A protein and the small-molecule ligand that binds it are described below.
Small molecule (SMILES): CC(=O)N[C@@H]1[C@@H](O)[C@H](O)[C@@H](CO)O[C@H]1O

Sequence of chain 1.C:
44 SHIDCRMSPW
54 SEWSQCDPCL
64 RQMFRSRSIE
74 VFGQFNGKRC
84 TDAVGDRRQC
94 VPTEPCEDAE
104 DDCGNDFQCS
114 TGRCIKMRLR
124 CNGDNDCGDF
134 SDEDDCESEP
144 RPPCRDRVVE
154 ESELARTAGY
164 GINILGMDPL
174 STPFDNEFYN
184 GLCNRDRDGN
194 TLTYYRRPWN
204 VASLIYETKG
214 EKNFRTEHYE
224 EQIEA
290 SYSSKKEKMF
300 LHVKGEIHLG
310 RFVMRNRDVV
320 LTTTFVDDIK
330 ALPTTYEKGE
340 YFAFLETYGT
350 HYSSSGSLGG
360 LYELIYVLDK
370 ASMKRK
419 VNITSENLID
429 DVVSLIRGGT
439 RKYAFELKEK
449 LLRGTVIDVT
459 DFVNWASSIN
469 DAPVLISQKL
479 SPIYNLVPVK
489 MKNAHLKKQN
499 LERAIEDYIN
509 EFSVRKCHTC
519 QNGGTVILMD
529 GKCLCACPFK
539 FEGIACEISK

Binding-site contacts:
Ligand atom O3 contacts residue THR523 of chain 1.C at 4.1 Å.
Ligand atom O5 contacts residue ALA534 of chain 1.C at 4.1 Å.
Ligand atom C1 contacts residue THR523 of chain 1.C at 1.4 Å.
Ligand atom O6 contacts residue ALA534 of chain 1.C at 4.2 Å.
Ligand atom C8 contacts residue THR523 of chain 1.C at 4.3 Å.
Ligand atom C2 contacts residue THR523 of chain 1.C at 1.8 Å.
Ligand atom C3 contacts residue GLY521 of chain 1.C at 4.4 Å.
Ligand atom O5 contacts residue THR523 of chain 1.C at 2.4 Å (h-bond).
Ligand atom C4 contacts residue THR523 of chain 1.C at 3.8 Å.
Ligand atom C5 contacts residue THR523 of chain 1.C at 3.6 Å.
Ligand atom C2 contacts residue GLY521 of chain 1.C at 4.0 Å.
Ligand atom O7 contacts residue THR523 of chain 1.C at 3.8 Å.
Ligand atom C6 contacts residue ALA534 of chain 1.C at 3.7 Å (hydrophobic).
Ligand atom O3 contacts residue GLY521 of chain 1.C at 3.6 Å.
Ligand atom N2 contacts residue THR523 of chain 1.C at 2.3 Å (h-bond).
Ligand atom C7 contacts residue THR523 of chain 1.C at 3.3 Å.
Ligand atom C3 contacts residue THR523 of chain 1.C at 3.2 Å.
Ligand atom C2 contacts residue GLY522 of chain 1.C at 4.3 Å.
Ligand atom N2 contacts residue GLY521 of chain 1.C at 3.9 Å.
Ligand atom O6 contacts residue CYS535 of chain 1.C at 3.4 Å (h-bond).